Binding-site contacts:
Ligand atom O7 contacts residue ASN211 of chain 1.A at 3.2 Å (h-bond).
Ligand atom C7 contacts residue VAL177 of chain 1.A at 4.3 Å (hydrophobic).
Ligand atom O6 contacts residue TYR186 of chain 1.A at 4.1 Å.
Ligand atom C7 contacts residue GLN174 of chain 1.A at 4.3 Å.
Ligand atom C8 contacts residue ASN211 of chain 1.A at 4.4 Å.
Ligand atom C7 contacts residue ASN211 of chain 1.A at 3.2 Å.
Ligand atom N2 contacts residue ASN211 of chain 1.A at 2.8 Å (h-bond).
Ligand atom C1 contacts residue ASN214 of chain 1.A at 3.9 Å.
Ligand atom C1 contacts residue ASN211 of chain 1.A at 1.4 Å.
Ligand atom O5 contacts residue ASN211 of chain 1.A at 2.4 Å (h-bond).
Ligand atom C6 contacts residue ASN214 of chain 1.A at 4.0 Å.
Ligand atom O7 contacts residue MET182 of chain 1.A at 4.1 Å.
Ligand atom C4 contacts residue ASN211 of chain 1.A at 4.2 Å.
Ligand atom C8 contacts residue GLN174 of chain 1.A at 3.4 Å.
Ligand atom O5 contacts residue ASN214 of chain 1.A at 3.5 Å.
Ligand atom O6 contacts residue ASN214 of chain 1.A at 3.6 Å.
Ligand atom C5 contacts residue ASN211 of chain 1.A at 3.7 Å.
Ligand atom C8 contacts residue SER178 of chain 1.A at 4.0 Å.
Ligand atom C8 contacts residue VAL177 of chain 1.A at 4.1 Å (hydrophobic).
Ligand atom C3 contacts residue ASN211 of chain 1.A at 3.8 Å.
Ligand atom O7 contacts residue VAL177 of chain 1.A at 3.9 Å.
Ligand atom O7 contacts residue SER178 of chain 1.A at 4.1 Å.
Ligand atom C2 contacts residue ASN211 of chain 1.A at 2.4 Å.
Ligand atom C7 contacts residue SER178 of chain 1.A at 4.4 Å.
Ligand atom C5 contacts residue ASN214 of chain 1.A at 4.1 Å.

The small molecule below binds the protein below.
Small molecule (SMILES): CC(=O)N[C@@H]1[C@@H](O)[C@H](O)[C@@H](CO)O[C@H]1O

Sequence of chain 1.A:
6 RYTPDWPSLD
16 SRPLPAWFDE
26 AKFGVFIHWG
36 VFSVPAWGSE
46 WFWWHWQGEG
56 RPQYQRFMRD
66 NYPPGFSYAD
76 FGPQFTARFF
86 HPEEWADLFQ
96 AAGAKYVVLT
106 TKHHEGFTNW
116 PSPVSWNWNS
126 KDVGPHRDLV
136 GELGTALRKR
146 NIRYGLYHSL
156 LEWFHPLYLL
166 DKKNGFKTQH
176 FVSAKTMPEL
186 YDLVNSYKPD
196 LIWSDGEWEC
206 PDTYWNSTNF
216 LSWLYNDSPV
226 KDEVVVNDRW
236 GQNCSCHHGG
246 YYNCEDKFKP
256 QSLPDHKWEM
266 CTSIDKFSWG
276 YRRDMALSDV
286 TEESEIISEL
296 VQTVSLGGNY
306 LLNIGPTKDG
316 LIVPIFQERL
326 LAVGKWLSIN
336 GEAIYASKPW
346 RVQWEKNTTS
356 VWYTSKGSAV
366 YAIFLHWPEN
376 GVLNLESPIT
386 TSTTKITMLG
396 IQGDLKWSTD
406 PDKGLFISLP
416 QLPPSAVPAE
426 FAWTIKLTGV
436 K